A small-molecule ligand and the protein it binds are described below.
Small molecule (SMILES): C=C(C)c1cccc(C(C)(C)NC(=O)Nc2ccc(Cl)c(N[C@H]3O[C@H](CO)[C@@H](O)[C@H]3O)c2)c1

Binding-site contacts:
Ligand atom C3 contacts residue GLY306 of chain 1.G at 3.8 Å.
Ligand atom N4 contacts residue GLU332 of chain 1.G at 2.9 Å (salt-bridge).
Ligand atom N3 contacts residue GLU332 of chain 1.G at 3.0 Å (salt-bridge).
Ligand atom C13 contacts residue GLU332 of chain 1.G at 3.5 Å.
Ligand atom CL contacts residue GLY360 of chain 1.H at 3.0 Å.
Ligand atom C18 contacts residue GLU332 of chain 1.G at 3.9 Å.
Ligand atom C1 contacts residue GLY306 of chain 1.G at 3.8 Å.
Ligand atom C17 contacts residue ALA167 of chain 1.G at 3.7 Å (hydrophobic).
Ligand atom C3 contacts residue MET305 of chain 1.G at 3.7 Å (hydrophobic).
Ligand atom C8 contacts residue IMP1 of chain 1.BA at 3.2 Å.
Ligand atom C29 contacts residue ILE174 of chain 1.G at 4.0 Å (hydrophobic).
Ligand atom C12 contacts residue MET311 of chain 1.G at 3.7 Å (hydrophobic).
Ligand atom C9 contacts residue IMP1 of chain 1.BA at 3.6 Å.
Ligand atom C29 contacts residue GLY173 of chain 1.G at 3.8 Å.
Ligand atom C19 contacts residue SER357 of chain 1.H at 3.9 Å.
Ligand atom C5 contacts residue ALA167 of chain 1.G at 4.0 Å (hydrophobic).
Ligand atom C18 contacts residue TYR361 of chain 1.H at 3.6 Å (hydrophobic).
Ligand atom C13 contacts residue VAL330 of chain 1.G at 3.9 Å (hydrophobic).
Ligand atom O6 contacts residue GLY173 of chain 1.G at 3.1 Å (h-bond).
Ligand atom C6 contacts residue ALA167 of chain 1.G at 3.9 Å (hydrophobic).
Ligand atom C13 contacts residue GLY306 of chain 1.G at 3.6 Å.
Ligand atom C17 contacts residue GLU332 of chain 1.G at 3.9 Å.
Ligand atom O6 contacts residue ILE174 of chain 1.G at 4.0 Å.
Ligand atom C8 contacts residue THR224 of chain 1.G at 3.8 Å.
Ligand atom CL contacts residue HIS168 of chain 1.G at 3.7 Å.
Ligand atom C13 contacts residue MET311 of chain 1.G at 4.0 Å (hydrophobic).
Ligand atom C18 contacts residue SER357 of chain 1.H at 3.9 Å.
Ligand atom CL contacts residue VAL46 of chain 1.H at 3.9 Å.
Ligand atom C19 contacts residue TYR361 of chain 1.H at 4.0 Å (hydrophobic).
Ligand atom C2 contacts residue GLY306 of chain 1.G at 3.6 Å.
Ligand atom N4 contacts residue ALA167 of chain 1.G at 3.6 Å.
Ligand atom C10 contacts residue GLU332 of chain 1.G at 3.5 Å.
Ligand atom C8 contacts residue ALA167 of chain 1.G at 3.5 Å (hydrophobic).
Ligand atom O4 contacts residue SER166 of chain 1.G at 3.6 Å.
Ligand atom C29 contacts residue SER171 of chain 1.G at 3.4 Å.
Ligand atom C7 contacts residue IMP1 of chain 1.BA at 3.6 Å.
Ligand atom C25 contacts residue SER166 of chain 1.G at 3.3 Å.
Ligand atom C7 contacts residue ALA167 of chain 1.G at 3.7 Å (hydrophobic).
Ligand atom O6 contacts residue SER171 of chain 1.G at 3.3 Å (h-bond).
Ligand atom C10 contacts residue ALA167 of chain 1.G at 3.9 Å (hydrophobic).

Sequence of chain 1.H:
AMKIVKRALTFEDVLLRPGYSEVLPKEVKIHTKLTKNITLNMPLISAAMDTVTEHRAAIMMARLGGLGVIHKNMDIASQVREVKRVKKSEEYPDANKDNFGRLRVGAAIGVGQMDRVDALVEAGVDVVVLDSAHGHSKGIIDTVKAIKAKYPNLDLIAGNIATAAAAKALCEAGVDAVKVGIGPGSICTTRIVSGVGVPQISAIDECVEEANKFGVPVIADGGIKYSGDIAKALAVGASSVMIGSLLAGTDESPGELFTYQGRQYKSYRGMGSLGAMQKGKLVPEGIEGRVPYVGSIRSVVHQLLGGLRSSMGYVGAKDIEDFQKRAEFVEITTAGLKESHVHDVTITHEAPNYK

Sequence of chain 1.G:
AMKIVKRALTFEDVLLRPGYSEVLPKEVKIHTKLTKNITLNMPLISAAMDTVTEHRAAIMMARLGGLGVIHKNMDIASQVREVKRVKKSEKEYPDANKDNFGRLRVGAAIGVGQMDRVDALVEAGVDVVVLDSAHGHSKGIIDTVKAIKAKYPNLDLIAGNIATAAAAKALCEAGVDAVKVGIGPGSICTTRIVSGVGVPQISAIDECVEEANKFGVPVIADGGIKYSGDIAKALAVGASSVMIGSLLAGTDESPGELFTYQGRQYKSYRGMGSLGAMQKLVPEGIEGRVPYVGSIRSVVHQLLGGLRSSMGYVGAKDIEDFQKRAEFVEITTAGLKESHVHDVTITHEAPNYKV